A protein and the small-molecule ligand that binds it are described below.
Small molecule (SMILES): CC1=C(/C=C/C(C)=C/C=C/C(C)=C/C=O)C(C)(C)CCC1

Sequence of chain 1.A:
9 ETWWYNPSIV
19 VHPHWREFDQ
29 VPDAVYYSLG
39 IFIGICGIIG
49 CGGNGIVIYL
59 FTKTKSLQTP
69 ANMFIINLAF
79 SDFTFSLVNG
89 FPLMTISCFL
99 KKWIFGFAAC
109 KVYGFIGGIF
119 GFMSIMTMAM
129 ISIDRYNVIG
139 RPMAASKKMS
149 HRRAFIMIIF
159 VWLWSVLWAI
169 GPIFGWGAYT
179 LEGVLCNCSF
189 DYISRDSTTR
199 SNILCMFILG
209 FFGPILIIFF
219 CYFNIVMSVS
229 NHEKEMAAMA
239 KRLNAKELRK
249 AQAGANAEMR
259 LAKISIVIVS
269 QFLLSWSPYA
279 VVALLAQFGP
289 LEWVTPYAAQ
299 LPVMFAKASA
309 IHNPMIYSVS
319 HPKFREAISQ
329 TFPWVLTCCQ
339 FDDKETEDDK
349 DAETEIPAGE

Binding-site contacts:
Ligand atom C11 contacts residue GLY116 of chain 1.A at 4.0 Å.
Ligand atom C4 contacts residue TRP274 of chain 1.A at 3.7 Å (hydrophobic).
Ligand atom C14 contacts residue CYS186 of chain 1.A at 3.4 Å (hydrophobic).
Ligand atom C9 contacts residue GLY116 of chain 1.A at 3.5 Å.
Ligand atom C19 contacts residue GLY116 of chain 1.A at 3.6 Å.
Ligand atom C15 contacts residue ASN185 of chain 1.A at 3.8 Å.
Ligand atom C15 contacts residue ASN87 of chain 1.A at 4.0 Å.
Ligand atom C10 contacts residue SER187 of chain 1.A at 3.9 Å.
Ligand atom C17 contacts residue PHE205 of chain 1.A at 4.0 Å (hydrophobic).
Ligand atom C6 contacts residue PHE120 of chain 1.A at 3.7 Å (hydrophobic).
Ligand atom C9 contacts residue PHE188 of chain 1.A at 3.6 Å (hydrophobic).
Ligand atom C17 contacts residue PHE188 of chain 1.A at 3.8 Å (hydrophobic).
Ligand atom C12 contacts residue SER187 of chain 1.A at 3.3 Å.
Ligand atom C15 contacts residue CYS186 of chain 1.A at 4.0 Å (hydrophobic).
Ligand atom C18 contacts residue GLY119 of chain 1.A at 3.8 Å.
Ligand atom C13 contacts residue LYS305 of chain 1.A at 3.7 Å.
Ligand atom C20 contacts residue VAL301 of chain 1.A at 3.9 Å (hydrophobic).
Ligand atom C19 contacts residue TYR177 of chain 1.A at 3.9 Å (hydrophobic).
Ligand atom C18 contacts residue PHE120 of chain 1.A at 3.9 Å (hydrophobic).
Ligand atom C2 contacts residue ALA278 of chain 1.A at 3.9 Å (hydrophobic).
Ligand atom C14 contacts residue ASN87 of chain 1.A at 3.9 Å.
Ligand atom C5 contacts residue TRP274 of chain 1.A at 3.7 Å (hydrophobic).
Ligand atom C15 contacts residue LYS305 of chain 1.A at 1.3 Å.
Ligand atom C19 contacts residue MET204 of chain 1.A at 3.5 Å (hydrophobic).
Ligand atom C7 contacts residue PHE120 of chain 1.A at 3.5 Å (hydrophobic).
Ligand atom C3 contacts residue TRP274 of chain 1.A at 3.7 Å (hydrophobic).
Ligand atom C19 contacts residue PHE188 of chain 1.A at 3.7 Å (hydrophobic).
Ligand atom C5 contacts residue PHE120 of chain 1.A at 3.9 Å (hydrophobic).
Ligand atom C14 contacts residue LYS305 of chain 1.A at 2.5 Å.
Ligand atom C10 contacts residue GLY116 of chain 1.A at 3.5 Å.
Ligand atom C20 contacts residue TRP274 of chain 1.A at 3.4 Å (hydrophobic).
Ligand atom C19 contacts residue PHE120 of chain 1.A at 3.9 Å (hydrophobic).
Ligand atom C18 contacts residue TRP274 of chain 1.A at 3.7 Å (hydrophobic).
Ligand atom C13 contacts residue SER187 of chain 1.A at 3.7 Å.
Ligand atom C16 contacts residue PHE205 of chain 1.A at 4.0 Å (hydrophobic).
Ligand atom C15 contacts residue VAL301 of chain 1.A at 3.7 Å (hydrophobic).
Ligand atom C8 contacts residue PHE188 of chain 1.A at 3.9 Å (hydrophobic).
Ligand atom C10 contacts residue PHE188 of chain 1.A at 3.7 Å (hydrophobic).
Ligand atom C2 contacts residue PHE209 of chain 1.A at 3.8 Å (hydrophobic).
Ligand atom C11 contacts residue SER187 of chain 1.A at 3.5 Å.